Sequence of chain 3.A:
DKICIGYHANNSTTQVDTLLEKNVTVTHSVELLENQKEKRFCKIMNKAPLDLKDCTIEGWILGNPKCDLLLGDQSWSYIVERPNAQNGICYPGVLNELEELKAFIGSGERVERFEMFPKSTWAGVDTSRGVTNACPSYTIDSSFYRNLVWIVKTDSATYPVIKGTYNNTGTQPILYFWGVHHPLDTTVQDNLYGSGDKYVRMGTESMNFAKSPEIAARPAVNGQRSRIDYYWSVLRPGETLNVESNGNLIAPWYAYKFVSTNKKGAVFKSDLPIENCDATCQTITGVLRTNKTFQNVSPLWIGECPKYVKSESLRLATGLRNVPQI

Sequence of chain 1.A:
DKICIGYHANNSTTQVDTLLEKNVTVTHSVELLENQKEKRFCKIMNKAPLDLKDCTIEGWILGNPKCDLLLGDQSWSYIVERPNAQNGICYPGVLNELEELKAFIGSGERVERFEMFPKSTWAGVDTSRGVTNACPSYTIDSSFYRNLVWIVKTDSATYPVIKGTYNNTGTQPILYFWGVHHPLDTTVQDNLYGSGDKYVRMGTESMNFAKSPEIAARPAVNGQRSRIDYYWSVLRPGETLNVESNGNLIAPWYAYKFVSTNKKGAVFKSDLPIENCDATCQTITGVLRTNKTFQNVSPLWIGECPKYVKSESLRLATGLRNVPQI

A protein and the small-molecule ligand that binds it are described below.
Small molecule (SMILES): CC(=O)N[C@@H]1[C@@H](O)[C@H](O)[C@@H](CO)O[C@H]1O

Binding-site contacts:
Ligand atom O7 contacts residue THR240 of chain 3.A at 3.5 Å (h-bond).
Ligand atom C4 contacts residue ASN167 of chain 3.A at 4.1 Å.
Ligand atom O7 contacts residue ASN167 of chain 3.A at 2.9 Å (h-bond).
Ligand atom C7 contacts residue ASN167 of chain 3.A at 3.2 Å.
Ligand atom C1 contacts residue THR240 of chain 3.A at 4.1 Å.
Ligand atom N2 contacts residue THR240 of chain 3.A at 3.9 Å.
Ligand atom C6 contacts residue THR169 of chain 3.A at 4.4 Å.
Ligand atom C3 contacts residue ASN167 of chain 3.A at 3.8 Å.
Ligand atom N2 contacts residue ASN167 of chain 3.A at 3.0 Å (h-bond).
Ligand atom C7 contacts residue THR240 of chain 3.A at 3.4 Å.
Ligand atom C8 contacts residue THR240 of chain 3.A at 3.5 Å.
Ligand atom C2 contacts residue ASN167 of chain 3.A at 2.5 Å.
Ligand atom C8 contacts residue PRO219 of chain 1.A at 4.3 Å (hydrophobic).
Ligand atom O5 contacts residue ASN167 of chain 3.A at 2.3 Å (h-bond).
Ligand atom C5 contacts residue ASN167 of chain 3.A at 3.6 Å.
Ligand atom C1 contacts residue ASN167 of chain 3.A at 1.5 Å.
Ligand atom O5 contacts residue THR169 of chain 3.A at 4.0 Å.